A small-molecule ligand and the protein it binds are described below.
Small molecule (SMILES): CC(=O)N[C@@H]1[C@@H](O)[C@H](O)[C@@H](CO)O[C@H]1O

Sequence of chain 1.A:
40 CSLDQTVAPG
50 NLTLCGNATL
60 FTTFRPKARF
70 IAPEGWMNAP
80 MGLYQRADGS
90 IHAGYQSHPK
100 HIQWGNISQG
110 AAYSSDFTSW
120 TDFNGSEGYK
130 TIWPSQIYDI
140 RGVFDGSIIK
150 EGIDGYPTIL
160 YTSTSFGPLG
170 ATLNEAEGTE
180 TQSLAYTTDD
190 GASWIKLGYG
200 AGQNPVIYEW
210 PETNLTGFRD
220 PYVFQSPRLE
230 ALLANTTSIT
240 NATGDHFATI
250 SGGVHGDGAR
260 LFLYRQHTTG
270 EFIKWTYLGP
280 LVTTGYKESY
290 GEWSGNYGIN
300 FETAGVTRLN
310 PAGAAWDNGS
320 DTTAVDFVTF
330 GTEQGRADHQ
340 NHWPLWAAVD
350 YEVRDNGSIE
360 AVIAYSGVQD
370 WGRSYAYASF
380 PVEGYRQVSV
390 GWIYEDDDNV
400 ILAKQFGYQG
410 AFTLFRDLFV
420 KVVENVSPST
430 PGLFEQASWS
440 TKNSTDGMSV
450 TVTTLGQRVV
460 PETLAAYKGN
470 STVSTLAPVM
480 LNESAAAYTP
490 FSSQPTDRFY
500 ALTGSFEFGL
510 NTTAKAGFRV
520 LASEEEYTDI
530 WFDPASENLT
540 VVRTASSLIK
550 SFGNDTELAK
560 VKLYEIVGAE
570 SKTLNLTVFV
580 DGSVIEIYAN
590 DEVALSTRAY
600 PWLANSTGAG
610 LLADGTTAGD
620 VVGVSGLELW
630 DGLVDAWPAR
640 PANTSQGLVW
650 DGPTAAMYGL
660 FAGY

Binding-site contacts:
Ligand atom C1 contacts residue ASN213 of chain 1.A at 1.5 Å.
Ligand atom C3 contacts residue ASN213 of chain 1.A at 3.8 Å.
Ligand atom C8 contacts residue ASN173 of chain 1.A at 4.2 Å.
Ligand atom C2 contacts residue ASN173 of chain 1.A at 4.2 Å.
Ligand atom C2 contacts residue ASN213 of chain 1.A at 2.5 Å.
Ligand atom N2 contacts residue ASN213 of chain 1.A at 3.0 Å (h-bond).
Ligand atom O7 contacts residue ASN213 of chain 1.A at 3.9 Å.
Ligand atom O6 contacts residue THR212 of chain 1.A at 3.6 Å.
Ligand atom C7 contacts residue ASN173 of chain 1.A at 4.3 Å.
Ligand atom O5 contacts residue ASN213 of chain 1.A at 2.3 Å (h-bond).
Ligand atom N2 contacts residue ASN173 of chain 1.A at 3.5 Å (h-bond).
Ligand atom C4 contacts residue ASN213 of chain 1.A at 4.2 Å.
Ligand atom C5 contacts residue ASN213 of chain 1.A at 3.7 Å.
Ligand atom C7 contacts residue ASN213 of chain 1.A at 3.7 Å.
Ligand atom O3 contacts residue ASN173 of chain 1.A at 4.4 Å.
Ligand atom O6 contacts residue ASN213 of chain 1.A at 4.4 Å.